Binding-site contacts:
Ligand atom C5 contacts residue THR98 of chain 1.B at 4.0 Å.
Ligand atom C6 contacts residue THR98 of chain 1.B at 3.3 Å.
Ligand atom C7 contacts residue VAL101 of chain 1.B at 4.0 Å (hydrophobic).
Ligand atom C8 contacts residue PHE131 of chain 1.B at 3.5 Å (hydrophobic).
Ligand atom O5 contacts residue ASN96 of chain 1.B at 2.5 Å (h-bond).
Ligand atom N2 contacts residue ASN96 of chain 1.B at 2.8 Å (h-bond).
Ligand atom C2 contacts residue ASN96 of chain 1.B at 2.5 Å.
Ligand atom C4 contacts residue ASN96 of chain 1.B at 4.3 Å.
Ligand atom C1 contacts residue ASN96 of chain 1.B at 1.4 Å.
Ligand atom O6 contacts residue THR98 of chain 1.B at 4.0 Å.
Ligand atom O5 contacts residue ASN99 of chain 1.B at 4.3 Å.
Ligand atom C7 contacts residue ASN96 of chain 1.B at 4.0 Å.
Ligand atom O5 contacts residue THR98 of chain 1.B at 3.5 Å (h-bond).
Ligand atom O7 contacts residue VAL101 of chain 1.B at 3.1 Å.
Ligand atom C5 contacts residue ASN96 of chain 1.B at 3.7 Å.
Ligand atom C3 contacts residue ASN96 of chain 1.B at 3.8 Å.

Sequence of chain 1.B:
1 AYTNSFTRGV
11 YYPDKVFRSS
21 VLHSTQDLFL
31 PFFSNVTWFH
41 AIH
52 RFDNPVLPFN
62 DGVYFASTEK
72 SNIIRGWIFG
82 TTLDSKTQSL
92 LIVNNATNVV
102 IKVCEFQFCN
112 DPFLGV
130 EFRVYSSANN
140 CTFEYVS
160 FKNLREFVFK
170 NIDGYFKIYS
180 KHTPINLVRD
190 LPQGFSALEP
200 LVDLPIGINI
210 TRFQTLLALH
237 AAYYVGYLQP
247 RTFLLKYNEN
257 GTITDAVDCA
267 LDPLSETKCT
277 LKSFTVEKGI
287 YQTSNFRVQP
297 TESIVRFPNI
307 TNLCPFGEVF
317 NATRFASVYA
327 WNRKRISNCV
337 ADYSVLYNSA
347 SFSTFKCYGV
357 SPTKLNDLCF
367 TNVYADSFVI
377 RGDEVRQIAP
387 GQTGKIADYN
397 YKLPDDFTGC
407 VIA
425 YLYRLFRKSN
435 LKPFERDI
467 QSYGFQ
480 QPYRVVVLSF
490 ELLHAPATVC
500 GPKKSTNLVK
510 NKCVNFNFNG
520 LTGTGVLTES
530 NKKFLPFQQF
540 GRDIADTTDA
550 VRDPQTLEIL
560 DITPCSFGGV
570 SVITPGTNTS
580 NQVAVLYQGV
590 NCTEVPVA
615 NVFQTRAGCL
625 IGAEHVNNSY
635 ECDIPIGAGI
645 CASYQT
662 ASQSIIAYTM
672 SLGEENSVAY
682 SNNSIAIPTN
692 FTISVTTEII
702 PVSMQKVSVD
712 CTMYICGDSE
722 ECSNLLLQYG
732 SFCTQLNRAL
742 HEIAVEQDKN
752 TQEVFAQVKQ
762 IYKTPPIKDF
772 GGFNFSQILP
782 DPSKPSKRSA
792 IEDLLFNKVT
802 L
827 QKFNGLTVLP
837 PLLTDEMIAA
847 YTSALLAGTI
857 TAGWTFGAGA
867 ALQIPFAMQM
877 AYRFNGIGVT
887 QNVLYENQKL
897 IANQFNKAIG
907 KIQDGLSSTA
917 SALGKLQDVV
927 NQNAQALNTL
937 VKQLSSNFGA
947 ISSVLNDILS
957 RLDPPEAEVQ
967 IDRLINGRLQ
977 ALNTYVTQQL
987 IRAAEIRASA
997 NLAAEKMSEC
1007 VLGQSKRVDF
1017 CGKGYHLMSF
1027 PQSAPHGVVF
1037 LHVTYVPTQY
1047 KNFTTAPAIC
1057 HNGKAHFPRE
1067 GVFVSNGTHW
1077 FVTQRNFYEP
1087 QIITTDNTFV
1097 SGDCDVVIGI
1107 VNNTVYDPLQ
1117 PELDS

A small-molecule ligand and the protein it binds are described below.
Small molecule (SMILES): CC(=O)N[C@H]1[C@H](O[C@H]2[C@H](O)[C@@H](NC(C)=O)CO[C@@H]2CO)O[C@H](CO)[C@@H](O)[C@@H]1O